A protein and the small-molecule ligand that binds it are described below.
Small molecule (SMILES): N[C@@H](Cc1c[nH]c2ccccc12)C(=O)O

Binding-site contacts:
Ligand atom N contacts residue GLY21 of chain 1.D at 2.8 Å (h-bond).
Ligand atom CH2 contacts residue GLY17 of chain 1.E at 3.5 Å.
Ligand atom C contacts residue SER47 of chain 1.D at 3.6 Å.
Ligand atom CA contacts residue GLY21 of chain 1.D at 3.5 Å.
Ligand atom NE1 contacts residue GLN41 of chain 1.E at 2.9 Å (h-bond).
Ligand atom CD1 contacts residue GLN41 of chain 1.E at 3.6 Å.
Ligand atom OXT contacts residue THR43 of chain 1.E at 2.6 Å (h-bond).
Ligand atom CZ3 contacts residue HIS28 of chain 1.E at 4.0 Å.
Ligand atom N contacts residue ARG20 of chain 1.D at 4.0 Å.
Ligand atom CE2 contacts residue ALA40 of chain 1.E at 4.0 Å (hydrophobic).
Ligand atom CD1 contacts residue SER47 of chain 1.D at 3.5 Å.
Ligand atom CA contacts residue THR19 of chain 1.D at 3.7 Å.
Ligand atom C contacts residue THR43 of chain 1.E at 3.5 Å.
Ligand atom CE2 contacts residue GLN41 of chain 1.E at 4.0 Å.
Ligand atom OXT contacts residue GLY21 of chain 1.D at 3.9 Å.
Ligand atom N contacts residue THR24 of chain 1.D at 2.8 Å (h-bond).
Ligand atom O contacts residue THR19 of chain 1.D at 4.0 Å.
Ligand atom CB contacts residue SER47 of chain 1.D at 3.4 Å.
Ligand atom CZ2 contacts residue ILE49 of chain 1.E at 4.0 Å (hydrophobic).
Ligand atom CD1 contacts residue THR43 of chain 1.E at 3.8 Å.
Ligand atom C contacts residue GLY21 of chain 1.D at 3.4 Å.
Ligand atom CZ2 contacts residue THR46 of chain 1.E at 4.0 Å.
Ligand atom CB contacts residue THR24 of chain 1.D at 3.5 Å.
Ligand atom CZ3 contacts residue GLY17 of chain 1.E at 3.6 Å.
Ligand atom OXT contacts residue HIS45 of chain 1.E at 3.9 Å.
Ligand atom C contacts residue THR46 of chain 1.E at 3.9 Å.
Ligand atom N contacts residue THR19 of chain 1.D at 2.7 Å (h-bond).
Ligand atom OXT contacts residue THR46 of chain 1.E at 2.8 Å (h-bond).
Ligand atom CB contacts residue THR19 of chain 1.D at 3.7 Å.
Ligand atom CE3 contacts residue HIS27 of chain 1.E at 3.8 Å.
Ligand atom CA contacts residue THR24 of chain 1.D at 3.2 Å.
Ligand atom O contacts residue GLY21 of chain 1.D at 3.0 Å (h-bond).
Ligand atom O contacts residue SER47 of chain 1.D at 2.9 Å (h-bond).
Ligand atom O contacts residue THR43 of chain 1.E at 3.6 Å.
Ligand atom CG contacts residue SER47 of chain 1.D at 3.8 Å.
Ligand atom CA contacts residue SER47 of chain 1.D at 4.0 Å.
Ligand atom O contacts residue ARG20 of chain 1.D at 3.4 Å.
Ligand atom CZ2 contacts residue ALA40 of chain 1.E at 3.9 Å (hydrophobic).
Ligand atom N contacts residue ASP23 of chain 1.D at 3.1 Å (salt-bridge).
Ligand atom NE1 contacts residue ALA40 of chain 1.E at 3.8 Å.

Sequence of chain 1.D:
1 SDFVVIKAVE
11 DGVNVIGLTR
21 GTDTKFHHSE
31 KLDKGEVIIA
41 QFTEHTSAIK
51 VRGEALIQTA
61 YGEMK

Sequence of chain 1.E:
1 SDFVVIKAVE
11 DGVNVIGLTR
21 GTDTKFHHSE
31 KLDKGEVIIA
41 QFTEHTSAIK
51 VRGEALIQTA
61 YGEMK